Binding-site contacts:
Ligand atom C3 contacts residue ASN271 of chain 1.F at 3.8 Å.
Ligand atom O5 contacts residue ILE292 of chain 1.F at 4.3 Å.
Ligand atom C7 contacts residue ASN271 of chain 1.F at 3.7 Å.
Ligand atom C2 contacts residue ASN271 of chain 1.F at 2.5 Å.
Ligand atom C4 contacts residue ASN271 of chain 1.F at 4.3 Å.
Ligand atom O7 contacts residue ASN271 of chain 1.F at 4.1 Å.
Ligand atom C6 contacts residue ILE292 of chain 1.F at 4.3 Å (hydrophobic).
Ligand atom C5 contacts residue ASN271 of chain 1.F at 3.7 Å.
Ligand atom C1 contacts residue ASN271 of chain 1.F at 1.4 Å.
Ligand atom N2 contacts residue ASN271 of chain 1.F at 2.8 Å (h-bond).
Ligand atom O5 contacts residue ASN271 of chain 1.F at 2.4 Å (h-bond).
Ligand atom C8 contacts residue VAL410 of chain 1.F at 4.0 Å (hydrophobic).

This small molecule binds to this protein.
Small molecule (SMILES): CC(=O)N[C@H]1[C@H](O[C@H]2[C@H](O)[C@@H](NC(C)=O)CO[C@@H]2CO)O[C@H](CO)[C@@H](O)[C@@H]1O

Sequence of chain 1.F:
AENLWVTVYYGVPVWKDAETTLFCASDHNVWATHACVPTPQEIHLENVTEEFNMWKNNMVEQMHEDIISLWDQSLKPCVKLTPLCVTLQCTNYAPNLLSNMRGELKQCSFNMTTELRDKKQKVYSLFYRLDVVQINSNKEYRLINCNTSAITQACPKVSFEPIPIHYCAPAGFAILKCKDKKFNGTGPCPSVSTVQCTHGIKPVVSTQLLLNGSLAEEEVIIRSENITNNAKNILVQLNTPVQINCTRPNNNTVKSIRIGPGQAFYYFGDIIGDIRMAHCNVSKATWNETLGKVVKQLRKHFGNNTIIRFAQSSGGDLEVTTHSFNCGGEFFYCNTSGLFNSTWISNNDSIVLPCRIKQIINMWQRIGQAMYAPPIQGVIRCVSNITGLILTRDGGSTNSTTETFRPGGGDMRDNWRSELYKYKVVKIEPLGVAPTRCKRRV